The protein below binds the small molecule below.
Small molecule (SMILES): CC(=O)N[C@@H]1[C@@H](O)[C@H](O)[C@@H](CO)O[C@H]1O

Sequence of chain 1.D:
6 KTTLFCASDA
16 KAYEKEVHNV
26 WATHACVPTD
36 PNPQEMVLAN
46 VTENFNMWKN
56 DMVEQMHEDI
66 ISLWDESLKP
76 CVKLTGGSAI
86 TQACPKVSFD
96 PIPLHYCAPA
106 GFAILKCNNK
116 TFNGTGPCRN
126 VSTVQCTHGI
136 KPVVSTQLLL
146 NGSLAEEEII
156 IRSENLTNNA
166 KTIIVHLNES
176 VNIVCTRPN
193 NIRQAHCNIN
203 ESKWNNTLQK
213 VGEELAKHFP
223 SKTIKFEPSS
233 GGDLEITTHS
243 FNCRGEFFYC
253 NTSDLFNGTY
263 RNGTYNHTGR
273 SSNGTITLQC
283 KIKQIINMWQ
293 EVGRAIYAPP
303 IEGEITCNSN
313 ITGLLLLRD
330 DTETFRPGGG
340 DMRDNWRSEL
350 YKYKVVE

Binding-site contacts:
Ligand atom C4 contacts residue THR120 of chain 1.D at 4.4 Å.
Ligand atom O5 contacts residue ASN118 of chain 1.D at 2.4 Å (h-bond).
Ligand atom C1 contacts residue THR120 of chain 1.D at 3.8 Å.
Ligand atom C6 contacts residue THR120 of chain 1.D at 4.1 Å.
Ligand atom O6 contacts residue PRO122 of chain 1.D at 4.1 Å.
Ligand atom C7 contacts residue LEU161 of chain 1.D at 4.1 Å (hydrophobic).
Ligand atom C4 contacts residue ASN118 of chain 1.D at 4.2 Å.
Ligand atom C8 contacts residue SER158 of chain 1.D at 3.5 Å.
Ligand atom C5 contacts residue THR120 of chain 1.D at 3.7 Å.
Ligand atom O7 contacts residue ILE156 of chain 1.D at 3.9 Å.
Ligand atom O7 contacts residue LEU161 of chain 1.D at 4.2 Å.
Ligand atom O7 contacts residue ASN118 of chain 1.D at 3.0 Å (h-bond).
Ligand atom C3 contacts residue THR120 of chain 1.D at 4.2 Å.
Ligand atom C8 contacts residue ILE156 of chain 1.D at 3.9 Å (hydrophobic).
Ligand atom O6 contacts residue ASN118 of chain 1.D at 4.5 Å.
Ligand atom C3 contacts residue ASN118 of chain 1.D at 3.8 Å.
Ligand atom C5 contacts residue ASN118 of chain 1.D at 3.7 Å.
Ligand atom O7 contacts residue HIS220 of chain 1.D at 3.6 Å (h-bond).
Ligand atom C8 contacts residue ASN118 of chain 1.D at 4.2 Å.
Ligand atom C8 contacts residue ARG157 of chain 1.D at 4.3 Å.
Ligand atom N2 contacts residue ASN118 of chain 1.D at 2.8 Å (h-bond).
Ligand atom C2 contacts residue ASN118 of chain 1.D at 2.4 Å.
Ligand atom C8 contacts residue LEU161 of chain 1.D at 3.5 Å (hydrophobic).
Ligand atom C7 contacts residue ILE156 of chain 1.D at 4.2 Å (hydrophobic).
Ligand atom C2 contacts residue THR120 of chain 1.D at 4.5 Å.
Ligand atom C7 contacts residue ASN118 of chain 1.D at 3.1 Å.
Ligand atom O6 contacts residue GLY121 of chain 1.D at 4.2 Å.
Ligand atom C1 contacts residue ASN118 of chain 1.D at 1.4 Å.
Ligand atom O5 contacts residue THR120 of chain 1.D at 3.8 Å.
Ligand atom O6 contacts residue THR120 of chain 1.D at 3.2 Å (h-bond).